Binding-site contacts:
Ligand atom O2P contacts residue TYR141 of chain 1.A at 2.6 Å (h-bond).
Ligand atom CA contacts residue ASN186 of chain 1.A at 3.7 Å.
Ligand atom CG contacts residue LYS133 of chain 1.A at 3.7 Å.
Ligand atom CB contacts residue ASN186 of chain 1.A at 3.4 Å.
Ligand atom OE1 contacts residue LYS133 of chain 1.A at 3.1 Å (salt-bridge).
Ligand atom CG contacts residue VAL55 of chain 1.A at 3.5 Å (hydrophobic).
Ligand atom O2P contacts residue ARG140 of chain 1.A at 2.7 Å (salt-bridge).
Ligand atom CA contacts residue ASN237 of chain 1.A at 3.9 Å.
Ligand atom CD contacts residue GLY182 of chain 1.A at 3.8 Å.
Ligand atom CB contacts residue ASN237 of chain 1.A at 3.8 Å.
Ligand atom O3P contacts residue LYS58 of chain 1.A at 3.5 Å.
Ligand atom CG contacts residue ASN186 of chain 1.A at 3.5 Å.
Ligand atom OD2 contacts residue SER54 of chain 1.A at 3.1 Å (h-bond).
Ligand atom CB contacts residue GLU193 of chain 1.A at 4.0 Å.
Ligand atom OE2 contacts residue GLY182 of chain 1.A at 3.8 Å.
Ligand atom N contacts residue ASN186 of chain 1.A at 3.4 Å (h-bond).
Ligand atom O contacts residue VAL189 of chain 1.A at 3.3 Å.
Ligand atom O1P contacts residue ARG65 of chain 1.A at 3.0 Å (salt-bridge).
Ligand atom O3P contacts residue TYR141 of chain 1.A at 3.7 Å.
Ligand atom O contacts residue LEU240 of chain 1.A at 3.5 Å.
Ligand atom NH2 contacts residue ARG69 of chain 1.A at 3.3 Å.
Ligand atom P contacts residue ARG65 of chain 1.A at 3.5 Å.
Ligand atom P contacts residue ARG140 of chain 1.A at 3.6 Å.
Ligand atom CB contacts residue TRP241 of chain 1.A at 3.6 Å (hydrophobic).
Ligand atom CA contacts residue ASN237 of chain 1.A at 4.0 Å.
Ligand atom P contacts residue TYR141 of chain 1.A at 3.6 Å.
Ligand atom N contacts residue GLU193 of chain 1.A at 3.5 Å (salt-bridge).
Ligand atom O contacts residue LYS58 of chain 1.A at 3.9 Å.
Ligand atom OD2 contacts residue VAL55 of chain 1.A at 3.2 Å.
Ligand atom CD contacts residue GLU193 of chain 1.A at 3.5 Å.
Ligand atom C contacts residue ASN237 of chain 1.A at 3.9 Å.
Ligand atom OD1 contacts residue VAL55 of chain 1.A at 3.5 Å.
Ligand atom CD contacts residue LYS133 of chain 1.A at 3.9 Å.
Ligand atom C contacts residue LEU240 of chain 1.A at 3.9 Å (hydrophobic).
Ligand atom O contacts residue ASN237 of chain 1.A at 3.1 Å (h-bond).
Ligand atom O3P contacts residue ARG65 of chain 1.A at 2.6 Å (salt-bridge).
Ligand atom O contacts residue LEU185 of chain 1.A at 3.6 Å.
Ligand atom N contacts residue ASN237 of chain 1.A at 3.2 Å (h-bond).
Ligand atom O1P contacts residue ARG140 of chain 1.A at 2.7 Å (salt-bridge).
Ligand atom OE1 contacts residue GLY182 of chain 1.A at 3.7 Å.

Sequence of chain 1.A:
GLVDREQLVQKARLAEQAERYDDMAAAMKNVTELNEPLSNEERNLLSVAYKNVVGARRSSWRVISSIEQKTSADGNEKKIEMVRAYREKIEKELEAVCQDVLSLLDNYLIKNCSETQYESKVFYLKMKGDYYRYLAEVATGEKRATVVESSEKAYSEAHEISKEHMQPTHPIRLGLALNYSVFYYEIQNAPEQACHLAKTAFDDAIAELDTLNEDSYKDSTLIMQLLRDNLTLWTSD

The protein below binds the small molecule below.
Small molecule (SMILES): CC(C)C[C@H](NC(=O)[C@H](CCC(=O)O)NC(=O)[C@H](COP(=O)(O)O)NC(=O)[C@@H](NC(=O)[C@H](C)NC(=O)[C@@H](N)CCCN=C(N)N)C(C)C)C(=O)N[C@H](C=O)CC(=O)O